Sequence of chain 1.B:
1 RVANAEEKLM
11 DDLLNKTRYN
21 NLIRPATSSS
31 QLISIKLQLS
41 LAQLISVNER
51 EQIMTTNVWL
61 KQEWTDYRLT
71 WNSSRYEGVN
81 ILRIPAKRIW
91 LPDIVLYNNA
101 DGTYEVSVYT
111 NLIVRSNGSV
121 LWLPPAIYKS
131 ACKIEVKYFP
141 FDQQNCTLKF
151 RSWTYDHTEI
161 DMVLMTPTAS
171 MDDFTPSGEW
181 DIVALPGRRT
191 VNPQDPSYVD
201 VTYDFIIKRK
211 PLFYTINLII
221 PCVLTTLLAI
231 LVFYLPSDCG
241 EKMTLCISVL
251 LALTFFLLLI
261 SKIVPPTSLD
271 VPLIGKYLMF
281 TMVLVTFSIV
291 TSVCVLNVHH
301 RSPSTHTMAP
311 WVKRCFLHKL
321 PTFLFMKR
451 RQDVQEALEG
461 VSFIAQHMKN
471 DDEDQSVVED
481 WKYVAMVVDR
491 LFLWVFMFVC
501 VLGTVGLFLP

Binding-site contacts:
Ligand atom N2 contacts residue ASN15 of chain 1.B at 2.9 Å (h-bond).
Ligand atom C2 contacts residue ASN15 of chain 1.B at 2.5 Å.
Ligand atom C7 contacts residue ASN15 of chain 1.B at 3.5 Å.
Ligand atom C5 contacts residue ASN15 of chain 1.B at 3.7 Å.
Ligand atom C3 contacts residue ASN15 of chain 1.B at 3.8 Å.
Ligand atom C6 contacts residue ARG88 of chain 1.B at 4.4 Å.
Ligand atom O7 contacts residue ASN15 of chain 1.B at 3.7 Å.
Ligand atom O5 contacts residue ASN15 of chain 1.B at 2.4 Å (h-bond).
Ligand atom C4 contacts residue ASN15 of chain 1.B at 4.3 Å.
Ligand atom C1 contacts residue ASN15 of chain 1.B at 1.4 Å.

This small molecule binds to this protein.
Small molecule (SMILES): CC(=O)N[C@@H]1[C@@H](O)[C@H](O)[C@@H](CO)O[C@H]1O